The protein below binds the small molecule below.
Small molecule (SMILES): CC(=O)N[C@@H]1[C@@H](O)[C@H](O)[C@@H](CO)O[C@H]1O

Sequence of chain 1.D:
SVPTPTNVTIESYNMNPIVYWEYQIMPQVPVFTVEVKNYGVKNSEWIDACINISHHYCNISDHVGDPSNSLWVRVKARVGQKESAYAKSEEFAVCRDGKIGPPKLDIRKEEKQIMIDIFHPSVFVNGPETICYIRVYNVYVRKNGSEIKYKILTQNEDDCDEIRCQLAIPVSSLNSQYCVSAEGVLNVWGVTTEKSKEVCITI

Binding-site contacts:
Ligand atom O5 contacts residue SER73 of chain 1.D at 4.2 Å.
Ligand atom C3 contacts residue ASN71 of chain 1.D at 3.8 Å.
Ligand atom C8 contacts residue ILE30 of chain 1.D at 3.8 Å (hydrophobic).
Ligand atom O7 contacts residue ASN71 of chain 1.D at 4.4 Å.
Ligand atom C8 contacts residue ASN28 of chain 1.D at 4.5 Å.
Ligand atom C5 contacts residue SER73 of chain 1.D at 4.2 Å.
Ligand atom O5 contacts residue ASP74 of chain 1.D at 4.5 Å.
Ligand atom C1 contacts residue ASN71 of chain 1.D at 1.4 Å.
Ligand atom C4 contacts residue ASN71 of chain 1.D at 4.2 Å.
Ligand atom C1 contacts residue SER73 of chain 1.D at 3.5 Å.
Ligand atom O6 contacts residue ASP74 of chain 1.D at 3.0 Å (salt-bridge).
Ligand atom C3 contacts residue SER73 of chain 1.D at 4.3 Å.
Ligand atom C2 contacts residue ASN71 of chain 1.D at 2.5 Å.
Ligand atom O3 contacts residue ASN28 of chain 1.D at 4.4 Å.
Ligand atom C5 contacts residue ASN71 of chain 1.D at 3.7 Å.
Ligand atom C2 contacts residue SER73 of chain 1.D at 4.1 Å.
Ligand atom C7 contacts residue ASN71 of chain 1.D at 3.9 Å.
Ligand atom C3 contacts residue ASN28 of chain 1.D at 4.3 Å.
Ligand atom N2 contacts residue SER73 of chain 1.D at 4.0 Å.
Ligand atom C6 contacts residue ASP74 of chain 1.D at 4.2 Å.
Ligand atom N2 contacts residue ASN71 of chain 1.D at 2.9 Å (h-bond).
Ligand atom O5 contacts residue ASN71 of chain 1.D at 2.4 Å (h-bond).
Ligand atom N2 contacts residue ASN28 of chain 1.D at 4.2 Å.